Sequence of chain 17.Q:
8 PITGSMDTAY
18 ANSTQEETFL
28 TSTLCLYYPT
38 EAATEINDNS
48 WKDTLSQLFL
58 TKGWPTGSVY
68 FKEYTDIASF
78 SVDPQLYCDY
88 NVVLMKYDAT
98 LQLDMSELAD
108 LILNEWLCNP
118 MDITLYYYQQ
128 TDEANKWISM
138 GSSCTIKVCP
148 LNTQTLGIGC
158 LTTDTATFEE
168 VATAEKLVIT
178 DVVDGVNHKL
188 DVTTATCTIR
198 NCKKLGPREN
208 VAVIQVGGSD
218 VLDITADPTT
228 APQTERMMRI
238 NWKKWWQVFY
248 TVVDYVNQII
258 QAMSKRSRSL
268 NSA

Binding-site contacts:
Ligand atom C8 contacts residue TYR17 of chain 17.Q at 4.3 Å (hydrophobic).
Ligand atom N2 contacts residue ASN19 of chain 17.Q at 4.1 Å.
Ligand atom C3 contacts residue ASN19 of chain 17.Q at 4.4 Å.
Ligand atom C5 contacts residue ASN19 of chain 17.Q at 3.3 Å.
Ligand atom C2 contacts residue ASN19 of chain 17.Q at 3.4 Å.
Ligand atom O5 contacts residue ASN19 of chain 17.Q at 2.1 Å (h-bond).
Ligand atom O6 contacts residue ASN19 of chain 17.Q at 4.3 Å.
Ligand atom C1 contacts residue ASN19 of chain 17.Q at 1.9 Å.
Ligand atom C4 contacts residue ASN19 of chain 17.Q at 4.5 Å.
Ligand atom C6 contacts residue ASN19 of chain 17.Q at 4.0 Å.

The protein below binds the small molecule below.
Small molecule (SMILES): CC(=O)N[C@H]1[C@H](O[C@H]2[C@H](O)[C@@H](NC(C)=O)CO[C@@H]2CO)O[C@H](CO)[C@@H](O)[C@@H]1O